Sequence of chain 2.A:
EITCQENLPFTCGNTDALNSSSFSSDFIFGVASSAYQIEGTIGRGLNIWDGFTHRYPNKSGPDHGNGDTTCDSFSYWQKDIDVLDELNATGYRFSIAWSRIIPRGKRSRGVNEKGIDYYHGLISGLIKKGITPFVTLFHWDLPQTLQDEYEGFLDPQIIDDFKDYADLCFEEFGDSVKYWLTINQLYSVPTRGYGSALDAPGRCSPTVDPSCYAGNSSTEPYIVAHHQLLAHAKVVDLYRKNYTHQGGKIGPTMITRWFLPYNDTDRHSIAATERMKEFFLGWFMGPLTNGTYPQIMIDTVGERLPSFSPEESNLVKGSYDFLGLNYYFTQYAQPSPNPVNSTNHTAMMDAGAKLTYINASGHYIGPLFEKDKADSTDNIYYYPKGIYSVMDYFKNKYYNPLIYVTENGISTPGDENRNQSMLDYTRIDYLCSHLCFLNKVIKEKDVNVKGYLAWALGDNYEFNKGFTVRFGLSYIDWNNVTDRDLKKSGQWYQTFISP

The protein below binds the small molecule below.
Small molecule (SMILES): CC(=O)N[C@H]1[C@H](O[C@H]2[C@H](O)[C@@H](NC(C)=O)CO[C@@H]2CO)O[C@H](CO)[C@@H](O)[C@@H]1O

Binding-site contacts:
Ligand atom C7 contacts residue ASN216 of chain 2.A at 3.3 Å.
Ligand atom C8 contacts residue THR343 of chain 2.A at 3.8 Å.
Ligand atom O5 contacts residue ASN216 of chain 2.A at 2.4 Å (h-bond).
Ligand atom C8 contacts residue ARG304 of chain 2.A at 3.9 Å.
Ligand atom C7 contacts residue SER205 of chain 2.A at 4.3 Å.
Ligand atom C8 contacts residue ASN216 of chain 2.A at 4.4 Å.
Ligand atom O7 contacts residue ARG304 of chain 2.A at 4.5 Å.
Ligand atom C1 contacts residue THR219 of chain 2.A at 4.0 Å.
Ligand atom C6 contacts residue THR219 of chain 2.A at 3.8 Å.
Ligand atom C4 contacts residue ASN216 of chain 2.A at 4.2 Å.
Ligand atom C2 contacts residue ASN216 of chain 2.A at 2.5 Å.
Ligand atom O5 contacts residue THR219 of chain 2.A at 3.4 Å.
Ligand atom C3 contacts residue ASN216 of chain 2.A at 3.8 Å.
Ligand atom C8 contacts residue GLU303 of chain 2.A at 3.4 Å.
Ligand atom C1 contacts residue ASN216 of chain 2.A at 1.5 Å.
Ligand atom N2 contacts residue ASN216 of chain 2.A at 2.9 Å (h-bond).
Ligand atom C5 contacts residue ASN216 of chain 2.A at 3.7 Å.
Ligand atom C5 contacts residue THR219 of chain 2.A at 3.6 Å.
Ligand atom C8 contacts residue SER205 of chain 2.A at 3.5 Å.
Ligand atom O7 contacts residue ASN216 of chain 2.A at 3.1 Å (h-bond).